Binding-site contacts:
Ligand atom O6A contacts residue ARG124 of chain 1.B at 2.9 Å (salt-bridge).
Ligand atom O4S contacts residue GLY446 of chain 1.B at 2.9 Å (h-bond).
Ligand atom O2 contacts residue TYR405 of chain 1.B at 2.9 Å (h-bond).
Ligand atom C4 contacts residue TYR233 of chain 1.B at 3.4 Å (hydrophobic).
Ligand atom O6A contacts residue GLU181 of chain 1.B at 2.6 Å (salt-bridge).
Ligand atom O5 contacts residue HIS382 of chain 1.B at 3.0 Å.
Ligand atom O6 contacts residue TYR412 of chain 1.B at 3.6 Å.
Ligand atom O2 contacts residue TYR233 of chain 1.B at 3.2 Å (h-bond).
Ligand atom C6 contacts residue TYR233 of chain 1.B at 3.5 Å (hydrophobic).
Ligand atom O6B contacts residue ARG237 of chain 1.B at 2.8 Å (salt-bridge).
Ligand atom O1S contacts residue TYR412 of chain 1.B at 2.9 Å (h-bond).
Ligand atom O4S contacts residue SER447 of chain 1.B at 2.8 Å (h-bond).
Ligand atom O1S contacts residue ASN381 of chain 1.B at 2.8 Å (h-bond).
Ligand atom O1 contacts residue HIS178 of chain 1.B at 3.6 Å.
Ligand atom O5 contacts residue GLY446 of chain 1.B at 3.6 Å.
Ligand atom O6B contacts residue HIS382 of chain 1.B at 2.8 Å (h-bond).
Ligand atom O3 contacts residue ASN381 of chain 1.B at 2.7 Å (h-bond).
Ligand atom C6 contacts residue HIS382 of chain 1.B at 3.6 Å.
Ligand atom C3 contacts residue ASP121 of chain 1.B at 3.4 Å.
Ligand atom O3 contacts residue HIS178 of chain 1.B at 3.2 Å (h-bond).
Ligand atom O2S contacts residue GLY177 of chain 1.B at 3.5 Å.
Ligand atom O6 contacts residue GLY446 of chain 1.B at 3.7 Å.
Ligand atom O5S contacts residue ASN413 of chain 1.B at 3.0 Å (h-bond).
Ligand atom O6B contacts residue GLU181 of chain 1.B at 3.2 Å (salt-bridge).
Ligand atom C1 contacts residue TYR405 of chain 1.B at 3.3 Å (hydrophobic).
Ligand atom O5 contacts residue TYR233 of chain 1.B at 3.1 Å (h-bond).
Ligand atom O3 contacts residue ASP121 of chain 1.B at 2.8 Å (salt-bridge).
Ligand atom O1S contacts residue TYR405 of chain 1.B at 3.5 Å.
Ligand atom O3 contacts residue HIS382 of chain 1.B at 3.2 Å (h-bond).
Ligand atom N2 contacts residue ASN381 of chain 1.B at 3.7 Å.
Ligand atom C4 contacts residue ASP121 of chain 1.B at 3.7 Å.
Ligand atom O3S contacts residue ILE467 of chain 1.B at 3.3 Å.
Ligand atom O5 contacts residue TYR405 of chain 1.B at 3.2 Å (h-bond).
Ligand atom C5 contacts residue TYR233 of chain 1.B at 3.3 Å (hydrophobic).
Ligand atom S2 contacts residue ASN413 of chain 1.B at 3.3 Å (h-bond).
Ligand atom O4 contacts residue HIS178 of chain 1.B at 3.5 Å (h-bond).
Ligand atom C6 contacts residue GLU181 of chain 1.B at 3.3 Å.
Ligand atom O2S contacts residue TYR412 of chain 1.B at 3.4 Å (h-bond).
Ligand atom O6 contacts residue ASN413 of chain 1.B at 3.4 Å (h-bond).
Ligand atom O4S contacts residue ASN413 of chain 1.B at 2.7 Å (h-bond).

Sequence of chain 1.B:
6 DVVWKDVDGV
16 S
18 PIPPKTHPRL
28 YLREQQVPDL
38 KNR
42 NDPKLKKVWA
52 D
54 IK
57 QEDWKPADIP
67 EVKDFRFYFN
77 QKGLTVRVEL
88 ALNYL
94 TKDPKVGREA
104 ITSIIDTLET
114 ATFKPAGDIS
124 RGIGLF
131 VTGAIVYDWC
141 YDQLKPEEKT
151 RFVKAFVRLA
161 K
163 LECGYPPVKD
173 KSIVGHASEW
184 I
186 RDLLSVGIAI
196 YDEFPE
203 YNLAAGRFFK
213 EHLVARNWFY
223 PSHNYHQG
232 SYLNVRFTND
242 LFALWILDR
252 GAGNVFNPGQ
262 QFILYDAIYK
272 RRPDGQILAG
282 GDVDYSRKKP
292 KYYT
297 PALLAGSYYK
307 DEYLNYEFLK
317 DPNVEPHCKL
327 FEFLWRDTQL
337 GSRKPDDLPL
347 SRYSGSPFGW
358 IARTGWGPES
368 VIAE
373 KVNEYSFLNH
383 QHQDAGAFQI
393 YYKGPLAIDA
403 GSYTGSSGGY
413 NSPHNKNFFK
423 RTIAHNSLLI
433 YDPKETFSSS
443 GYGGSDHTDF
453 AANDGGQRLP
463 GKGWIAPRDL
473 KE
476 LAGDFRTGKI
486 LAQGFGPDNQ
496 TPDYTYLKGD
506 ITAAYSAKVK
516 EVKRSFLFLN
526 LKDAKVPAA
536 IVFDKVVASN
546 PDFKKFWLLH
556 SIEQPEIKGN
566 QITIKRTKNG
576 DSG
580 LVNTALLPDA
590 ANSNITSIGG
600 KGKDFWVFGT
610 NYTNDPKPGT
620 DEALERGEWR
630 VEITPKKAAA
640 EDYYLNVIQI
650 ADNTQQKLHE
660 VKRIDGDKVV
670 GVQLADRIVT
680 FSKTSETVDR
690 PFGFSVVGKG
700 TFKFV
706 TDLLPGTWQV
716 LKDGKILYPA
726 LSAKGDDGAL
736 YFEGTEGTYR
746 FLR

A small-molecule ligand and the protein it binds are described below.
Small molecule (SMILES): O=C(O)C1=C[C@H](O)[C@@H](OS(=O)(=O)O)[C@H](O[C@H]2[C@H](O)[C@@H](NS(=O)(=O)O)[C@@H](O)O[C@@H]2COS(=O)(=O)O)O1